Binding-site contacts:
Ligand atom C1 contacts residue PHE461 of chain 1.B at 3.8 Å (hydrophobic).
Ligand atom C19 contacts residue SER186 of chain 1.B at 3.5 Å.
Ligand atom C14 contacts residue ASP103 of chain 1.B at 3.5 Å.
Ligand atom C5 contacts residue TYR465 of chain 1.B at 3.6 Å (hydrophobic).
Ligand atom C1 contacts residue PHE457 of chain 1.B at 4.1 Å (hydrophobic).
Ligand atom O3 contacts residue SER186 of chain 1.B at 3.6 Å (h-bond).
Ligand atom C12 contacts residue ASP103 of chain 1.B at 3.6 Å.
Ligand atom C17 contacts residue TYR440 of chain 1.B at 3.6 Å (hydrophobic).
Ligand atom O2 contacts residue LEU176 of chain 1.B at 3.4 Å.
Ligand atom C17 contacts residue LEU176 of chain 1.B at 4.1 Å (hydrophobic).
Ligand atom C18 contacts residue PHE436 of chain 1.B at 3.7 Å (hydrophobic).
Ligand atom C6 contacts residue ASP103 of chain 1.B at 4.1 Å.
Ligand atom C13 contacts residue ASP103 of chain 1.B at 3.2 Å.
Ligand atom C8 contacts residue ASP103 of chain 1.B at 3.3 Å.
Ligand atom C14 contacts residue PHE461 of chain 1.B at 3.6 Å (hydrophobic).
Ligand atom C19 contacts residue SER190 of chain 1.B at 3.2 Å.
Ligand atom C4 contacts residue TYR99 of chain 1.B at 3.4 Å (hydrophobic).
Ligand atom C19 contacts residue VAL104 of chain 1.B at 3.4 Å (hydrophobic).
Ligand atom C6 contacts residue PHE461 of chain 1.B at 3.7 Å (hydrophobic).
Ligand atom C9 contacts residue ASP103 of chain 1.B at 3.2 Å.
Ligand atom C18 contacts residue TYR440 of chain 1.B at 4.0 Å (hydrophobic).
Ligand atom N2 contacts residue ASP103 of chain 1.B at 2.8 Å (salt-bridge).
Ligand atom C8 contacts residue LEU176 of chain 1.B at 3.9 Å (hydrophobic).
Ligand atom O3 contacts residue SER190 of chain 1.B at 3.6 Å.
Ligand atom C10 contacts residue PHE436 of chain 1.B at 3.5 Å (hydrophobic).
Ligand atom C18 contacts residue LEU176 of chain 1.B at 3.5 Å (hydrophobic).
Ligand atom O1 contacts residue PHE457 of chain 1.B at 3.4 Å.
Ligand atom C13 contacts residue TRP433 of chain 1.B at 3.5 Å (hydrophobic).
Ligand atom C7 contacts residue PHE436 of chain 1.B at 4.2 Å (hydrophobic).
Ligand atom C11 contacts residue PHE436 of chain 1.B at 4.0 Å (hydrophobic).
Ligand atom C5 contacts residue ASP103 of chain 1.B at 3.4 Å.
Ligand atom C5 contacts residue TYR99 of chain 1.B at 4.0 Å (hydrophobic).
Ligand atom C3 contacts residue LEU100 of chain 1.B at 3.6 Å (hydrophobic).
Ligand atom C16 contacts residue PHE437 of chain 1.B at 3.5 Å (hydrophobic).
Ligand atom C15 contacts residue PHE437 of chain 1.B at 3.3 Å (hydrophobic).
Ligand atom O3 contacts residue PHE437 of chain 1.B at 3.2 Å.
Ligand atom C15 contacts residue CYS107 of chain 1.B at 4.0 Å (hydrophobic).
Ligand atom C11 contacts residue PHE437 of chain 1.B at 4.1 Å (hydrophobic).
Ligand atom C12 contacts residue CYS107 of chain 1.B at 3.6 Å (hydrophobic).
Ligand atom C9 contacts residue PHE436 of chain 1.B at 4.0 Å (hydrophobic).

Sequence of chain 1.B:
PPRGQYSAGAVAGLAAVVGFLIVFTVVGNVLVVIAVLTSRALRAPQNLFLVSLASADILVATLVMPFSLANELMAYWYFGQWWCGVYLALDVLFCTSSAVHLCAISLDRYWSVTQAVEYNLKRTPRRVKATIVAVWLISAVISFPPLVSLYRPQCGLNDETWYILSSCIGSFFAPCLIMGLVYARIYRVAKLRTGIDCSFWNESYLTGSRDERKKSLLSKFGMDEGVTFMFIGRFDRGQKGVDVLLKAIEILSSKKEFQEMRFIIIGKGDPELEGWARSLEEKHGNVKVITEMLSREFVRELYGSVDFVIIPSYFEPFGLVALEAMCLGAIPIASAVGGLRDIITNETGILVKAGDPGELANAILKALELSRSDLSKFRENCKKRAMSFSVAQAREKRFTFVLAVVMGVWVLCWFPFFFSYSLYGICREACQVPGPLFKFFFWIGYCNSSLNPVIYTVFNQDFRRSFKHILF

The protein below binds the small molecule below.
Small molecule (SMILES): CCS(=O)(=O)N1CCC[C@@H]2CN3CCc4cc(OC)ccc4[C@H]3C[C@@H]21